Sequence of chain 1.E:
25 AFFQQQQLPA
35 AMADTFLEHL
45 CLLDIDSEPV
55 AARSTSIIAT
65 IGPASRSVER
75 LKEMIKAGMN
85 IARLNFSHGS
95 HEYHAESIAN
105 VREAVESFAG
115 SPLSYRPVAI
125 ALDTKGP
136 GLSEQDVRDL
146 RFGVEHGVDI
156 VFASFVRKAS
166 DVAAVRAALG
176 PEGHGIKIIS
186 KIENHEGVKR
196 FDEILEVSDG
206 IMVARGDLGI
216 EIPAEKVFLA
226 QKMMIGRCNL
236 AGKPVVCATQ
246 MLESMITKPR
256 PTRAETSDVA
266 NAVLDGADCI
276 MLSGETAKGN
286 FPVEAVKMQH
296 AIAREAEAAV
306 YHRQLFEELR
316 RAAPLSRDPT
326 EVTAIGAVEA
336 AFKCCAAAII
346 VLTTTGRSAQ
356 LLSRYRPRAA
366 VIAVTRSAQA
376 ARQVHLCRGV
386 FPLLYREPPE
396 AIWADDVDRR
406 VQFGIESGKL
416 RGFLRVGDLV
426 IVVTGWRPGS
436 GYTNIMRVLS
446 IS

Binding-site contacts:
Ligand atom O4 contacts residue TYR437 of chain 1.E at 2.9 Å (h-bond).
Ligand atom C5 contacts residue GLY434 of chain 1.E at 3.4 Å.
Ligand atom O3P contacts residue ARG405 of chain 1.E at 3.0 Å (salt-bridge).
Ligand atom O2P contacts residue THR349 of chain 1.E at 3.7 Å.
Ligand atom O4P contacts residue THR348 of chain 1.E at 2.5 Å (h-bond).
Ligand atom O6P contacts residue SER353 of chain 1.E at 3.6 Å (h-bond).
Ligand atom O6 contacts residue THR349 of chain 1.E at 3.2 Å (h-bond).
Ligand atom O5 contacts residue LEU347 of chain 1.E at 3.7 Å.
Ligand atom O2 contacts residue LEU347 of chain 1.E at 3.4 Å.
Ligand atom O5P contacts residue THR350 of chain 1.E at 2.8 Å (h-bond).
Ligand atom O6P contacts residue GLY436 of chain 1.E at 2.9 Å (h-bond).
Ligand atom O5P contacts residue THR348 of chain 1.E at 3.7 Å.
Ligand atom O3 contacts residue ARG432 of chain 1.E at 2.8 Å (salt-bridge).
Ligand atom O4 contacts residue THR438 of chain 1.E at 3.6 Å.
Ligand atom O2 contacts residue GLY430 of chain 1.E at 3.5 Å (h-bond).
Ligand atom O1P contacts residue ARG405 of chain 1.E at 2.8 Å (salt-bridge).
Ligand atom O3 contacts residue GLY430 of chain 1.E at 3.1 Å.
Ligand atom C4 contacts residue GLY434 of chain 1.E at 3.3 Å.
Ligand atom O1P contacts residue THR349 of chain 1.E at 3.6 Å (h-bond).
Ligand atom C3 contacts residue ARG432 of chain 1.E at 3.4 Å.
Ligand atom C1 contacts residue ARG405 of chain 1.E at 3.6 Å.
Ligand atom O3 contacts residue TRP398 of chain 1.E at 3.6 Å.
Ligand atom P2 contacts residue THR348 of chain 1.E at 3.5 Å.
Ligand atom O5P contacts residue SER435 of chain 1.E at 2.9 Å (h-bond).
Ligand atom P1 contacts residue ARG405 of chain 1.E at 3.6 Å.
Ligand atom O6P contacts residue SER435 of chain 1.E at 3.3 Å (h-bond).
Ligand atom O6 contacts residue SER435 of chain 1.E at 3.8 Å.
Ligand atom O5P contacts residue THR349 of chain 1.E at 3.4 Å (h-bond).
Ligand atom C6 contacts residue THR438 of chain 1.E at 3.5 Å.
Ligand atom C6 contacts residue LEU347 of chain 1.E at 3.6 Å (hydrophobic).
Ligand atom O4P contacts residue SER353 of chain 1.E at 2.7 Å (h-bond).
Ligand atom O3P contacts residue TRP398 of chain 1.E at 2.8 Å (h-bond).
Ligand atom C6 contacts residue SER353 of chain 1.E at 3.7 Å.
Ligand atom O4 contacts residue GLY434 of chain 1.E at 2.5 Å (h-bond).
Ligand atom P2 contacts residue SER435 of chain 1.E at 3.6 Å.
Ligand atom P2 contacts residue THR349 of chain 1.E at 3.7 Å.
Ligand atom P2 contacts residue SER353 of chain 1.E at 3.5 Å.
Ligand atom C3 contacts residue GLY434 of chain 1.E at 3.5 Å.
Ligand atom O4 contacts residue GLY436 of chain 1.E at 3.7 Å.
Ligand atom O2P contacts residue GLY434 of chain 1.E at 2.9 Å (h-bond).

This protein binds this small molecule.
Small molecule (SMILES): O=P(O)(O)OC[C@H]1O[C@](O)(COP(=O)(O)O)[C@@H](O)[C@@H]1O